Binding-site contacts:
Ligand atom C6 contacts residue ASN716 of chain 1.B at 3.7 Å.
Ligand atom O2 contacts residue GLY536 of chain 1.B at 2.8 Å (h-bond).
Ligand atom O5 contacts residue TRP722 of chain 1.B at 3.1 Å (h-bond).
Ligand atom C2 contacts residue ALA539 of chain 1.B at 3.9 Å (hydrophobic).
Ligand atom C4 contacts residue VAL715 of chain 1.B at 3.6 Å (hydrophobic).
Ligand atom O6 contacts residue ASP717 of chain 1.B at 3.8 Å.
Ligand atom O4 contacts residue VAL715 of chain 1.B at 4.0 Å.
Ligand atom O6 contacts residue ILE720 of chain 1.B at 3.8 Å.
Ligand atom O3 contacts residue GLY536 of chain 1.B at 3.7 Å.
Ligand atom C1 contacts residue CYS543 of chain 1.B at 3.9 Å (hydrophobic).
Ligand atom C3 contacts residue GLY536 of chain 1.B at 4.3 Å.
Ligand atom C3 contacts residue ALA539 of chain 1.B at 4.3 Å (hydrophobic).
Ligand atom C3 contacts residue VAL715 of chain 1.B at 4.2 Å (hydrophobic).
Ligand atom C2 contacts residue CYS543 of chain 1.B at 3.7 Å (hydrophobic).
Ligand atom C2 contacts residue SER540 of chain 1.B at 4.1 Å.
Ligand atom O6 contacts residue TRP722 of chain 1.B at 3.3 Å (h-bond).
Ligand atom C5 contacts residue TRP722 of chain 1.B at 4.0 Å (hydrophobic).
Ligand atom C3 contacts residue SER540 of chain 1.B at 3.6 Å.
Ligand atom O4 contacts residue TRP722 of chain 1.B at 4.2 Å.
Ligand atom C1 contacts residue TRP722 of chain 1.B at 3.7 Å (hydrophobic).
Ligand atom C6 contacts residue ASP717 of chain 1.B at 3.7 Å.
Ligand atom O3 contacts residue CYS543 of chain 1.B at 3.9 Å.
Ligand atom O2 contacts residue SER540 of chain 1.B at 3.6 Å (h-bond).
Ligand atom C4 contacts residue TRP732 of chain 1.B at 4.1 Å (hydrophobic).
Ligand atom O2 contacts residue PRO546 of chain 1.B at 4.0 Å.
Ligand atom O3 contacts residue SER540 of chain 1.B at 2.7 Å (h-bond).
Ligand atom O3 contacts residue PRO546 of chain 1.B at 3.4 Å.
Ligand atom C1 contacts residue TRP732 of chain 1.B at 3.7 Å (hydrophobic).
Ligand atom C6 contacts residue TRP722 of chain 1.B at 3.7 Å (hydrophobic).
Ligand atom C2 contacts residue TRP732 of chain 1.B at 4.2 Å (hydrophobic).
Ligand atom C6 contacts residue ILE720 of chain 1.B at 3.9 Å (hydrophobic).
Ligand atom O3 contacts residue VAL715 of chain 1.B at 3.4 Å (h-bond).
Ligand atom O5 contacts residue TRP732 of chain 1.B at 3.4 Å.
Ligand atom C2 contacts residue PRO546 of chain 1.B at 4.3 Å (hydrophobic).
Ligand atom O5 contacts residue CYS543 of chain 1.B at 4.0 Å.
Ligand atom O3 contacts residue ALA539 of chain 1.B at 3.6 Å.
Ligand atom C3 contacts residue PRO546 of chain 1.B at 4.2 Å (hydrophobic).
Ligand atom O3 contacts residue TRP732 of chain 1.B at 4.0 Å.
Ligand atom C2 contacts residue GLY536 of chain 1.B at 3.5 Å.
Ligand atom C4 contacts residue TRP722 of chain 1.B at 4.1 Å (hydrophobic).

This protein binds this small molecule.
Small molecule (SMILES): OC[C@H]1O[C@H](O[C@H]2[C@H](O)[C@@H](O)[C@@H](O[C@H]3[C@H](O)[C@@H](O)[C@@H](O)O[C@@H]3CO)O[C@@H]2CO)[C@H](O)[C@@H](O)[C@@H]1O

Sequence of chain 1.B:
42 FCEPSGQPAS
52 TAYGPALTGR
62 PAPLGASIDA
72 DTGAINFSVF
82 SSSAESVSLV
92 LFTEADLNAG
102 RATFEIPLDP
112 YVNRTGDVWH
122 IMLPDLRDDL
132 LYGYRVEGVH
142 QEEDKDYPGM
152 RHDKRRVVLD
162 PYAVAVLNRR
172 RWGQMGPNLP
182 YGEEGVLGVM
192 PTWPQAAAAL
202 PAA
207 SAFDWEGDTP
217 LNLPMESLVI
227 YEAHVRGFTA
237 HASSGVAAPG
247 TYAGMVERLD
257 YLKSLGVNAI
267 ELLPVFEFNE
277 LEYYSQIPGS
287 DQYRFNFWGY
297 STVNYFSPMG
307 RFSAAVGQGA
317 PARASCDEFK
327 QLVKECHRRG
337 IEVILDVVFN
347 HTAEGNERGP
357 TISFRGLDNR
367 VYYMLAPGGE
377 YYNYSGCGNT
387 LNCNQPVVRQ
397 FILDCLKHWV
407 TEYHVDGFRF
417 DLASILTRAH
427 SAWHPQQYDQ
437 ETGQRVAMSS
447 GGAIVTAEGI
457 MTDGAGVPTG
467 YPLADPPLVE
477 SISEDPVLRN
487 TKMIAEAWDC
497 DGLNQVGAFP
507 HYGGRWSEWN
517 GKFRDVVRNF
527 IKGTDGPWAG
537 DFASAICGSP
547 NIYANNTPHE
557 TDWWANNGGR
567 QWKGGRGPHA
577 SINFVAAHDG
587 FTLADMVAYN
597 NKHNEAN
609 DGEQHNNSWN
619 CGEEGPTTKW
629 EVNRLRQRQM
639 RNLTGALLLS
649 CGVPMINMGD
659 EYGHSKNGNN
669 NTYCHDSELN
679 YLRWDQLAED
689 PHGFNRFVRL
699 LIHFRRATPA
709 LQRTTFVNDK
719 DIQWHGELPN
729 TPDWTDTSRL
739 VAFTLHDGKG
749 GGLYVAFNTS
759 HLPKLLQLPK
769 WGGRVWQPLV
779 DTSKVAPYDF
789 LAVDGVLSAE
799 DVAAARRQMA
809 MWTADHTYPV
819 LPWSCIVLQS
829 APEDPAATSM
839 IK